Binding-site contacts:
Ligand atom C3 contacts residue GLN63 of chain 1.A at 3.6 Å.
Ligand atom C8 contacts residue GLN63 of chain 1.A at 4.2 Å.
Ligand atom C1 contacts residue ASN85 of chain 1.A at 1.4 Å.
Ligand atom C5 contacts residue ASN85 of chain 1.A at 3.7 Å.
Ligand atom C8 contacts residue GLN83 of chain 1.A at 3.2 Å.
Ligand atom O3 contacts residue GLN63 of chain 1.A at 4.4 Å.
Ligand atom O7 contacts residue ASN85 of chain 1.A at 3.3 Å (h-bond).
Ligand atom C7 contacts residue ASN85 of chain 1.A at 3.3 Å.
Ligand atom O5 contacts residue ASN85 of chain 1.A at 2.4 Å (h-bond).
Ligand atom O7 contacts residue HIS177 of chain 1.A at 4.2 Å.
Ligand atom C3 contacts residue ASN85 of chain 1.A at 3.8 Å.
Ligand atom C2 contacts residue ASN85 of chain 1.A at 2.5 Å.
Ligand atom C4 contacts residue ASN85 of chain 1.A at 4.2 Å.
Ligand atom N2 contacts residue GLN63 of chain 1.A at 3.4 Å (h-bond).
Ligand atom N2 contacts residue GLN83 of chain 1.A at 4.4 Å.
Ligand atom C2 contacts residue GLN63 of chain 1.A at 3.8 Å.
Ligand atom N2 contacts residue ASN85 of chain 1.A at 2.9 Å (h-bond).
Ligand atom C7 contacts residue GLN83 of chain 1.A at 4.0 Å.
Ligand atom C8 contacts residue ASN85 of chain 1.A at 4.5 Å.
Ligand atom C7 contacts residue GLN63 of chain 1.A at 4.2 Å.
Ligand atom C1 contacts residue GLN63 of chain 1.A at 3.7 Å.

Sequence of chain 1.A:
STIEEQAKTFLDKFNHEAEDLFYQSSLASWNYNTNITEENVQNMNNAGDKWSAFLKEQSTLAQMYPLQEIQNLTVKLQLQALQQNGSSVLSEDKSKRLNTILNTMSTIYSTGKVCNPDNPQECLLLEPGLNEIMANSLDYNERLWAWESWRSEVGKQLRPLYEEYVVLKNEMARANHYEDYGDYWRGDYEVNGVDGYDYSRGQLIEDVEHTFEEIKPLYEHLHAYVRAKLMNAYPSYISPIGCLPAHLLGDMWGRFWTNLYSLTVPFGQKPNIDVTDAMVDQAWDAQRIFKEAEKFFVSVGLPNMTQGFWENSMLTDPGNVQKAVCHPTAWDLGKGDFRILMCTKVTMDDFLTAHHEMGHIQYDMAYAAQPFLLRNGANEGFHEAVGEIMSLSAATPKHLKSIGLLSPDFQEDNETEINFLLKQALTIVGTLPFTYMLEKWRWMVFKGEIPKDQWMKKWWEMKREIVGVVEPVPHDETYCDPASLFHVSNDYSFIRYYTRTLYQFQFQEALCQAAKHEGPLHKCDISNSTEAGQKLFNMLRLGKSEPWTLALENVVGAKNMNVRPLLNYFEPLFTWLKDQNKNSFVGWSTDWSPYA

The protein below binds the small molecule below.
Small molecule (SMILES): CC(=O)N[C@@H]1[C@@H](O)[C@H](O)[C@@H](CO)O[C@H]1O